Binding-site contacts:
Ligand atom C1 contacts residue TYR95 of chain 1.G at 4.2 Å (hydrophobic).
Ligand atom O3 contacts residue ARG230 of chain 1.K at 4.2 Å.
Ligand atom O4 contacts residue GLU299 of chain 1.J at 2.9 Å (salt-bridge).
Ligand atom C3 contacts residue GLU299 of chain 1.J at 3.6 Å.
Ligand atom O4 contacts residue PHE300 of chain 1.J at 3.0 Å (h-bond).
Ligand atom C5 contacts residue PRO302 of chain 1.J at 4.2 Å (hydrophobic).
Ligand atom O4 contacts residue ARG230 of chain 1.K at 3.5 Å (salt-bridge).
Ligand atom C5 contacts residue TYR95 of chain 1.G at 3.9 Å (hydrophobic).
Ligand atom C4 contacts residue ARG230 of chain 1.K at 4.5 Å.
Ligand atom C3 contacts residue ARG230 of chain 1.K at 4.3 Å.
Ligand atom C4 contacts residue GLU299 of chain 1.J at 3.7 Å.
Ligand atom C3 contacts residue TYR95 of chain 1.G at 4.5 Å (hydrophobic).
Ligand atom C5 contacts residue PHE300 of chain 1.J at 3.8 Å (hydrophobic).
Ligand atom O3 contacts residue GLU299 of chain 1.J at 2.7 Å (salt-bridge).
Ligand atom O5 contacts residue TYR95 of chain 1.G at 4.3 Å.
Ligand atom C4 contacts residue PHE300 of chain 1.J at 3.3 Å (hydrophobic).
Ligand atom O5 contacts residue PHE300 of chain 1.J at 4.2 Å.
Ligand atom O4 contacts residue PHE296 of chain 1.J at 3.5 Å.
Ligand atom O4 contacts residue TYR95 of chain 1.G at 4.2 Å.

Sequence of chain 1.K:
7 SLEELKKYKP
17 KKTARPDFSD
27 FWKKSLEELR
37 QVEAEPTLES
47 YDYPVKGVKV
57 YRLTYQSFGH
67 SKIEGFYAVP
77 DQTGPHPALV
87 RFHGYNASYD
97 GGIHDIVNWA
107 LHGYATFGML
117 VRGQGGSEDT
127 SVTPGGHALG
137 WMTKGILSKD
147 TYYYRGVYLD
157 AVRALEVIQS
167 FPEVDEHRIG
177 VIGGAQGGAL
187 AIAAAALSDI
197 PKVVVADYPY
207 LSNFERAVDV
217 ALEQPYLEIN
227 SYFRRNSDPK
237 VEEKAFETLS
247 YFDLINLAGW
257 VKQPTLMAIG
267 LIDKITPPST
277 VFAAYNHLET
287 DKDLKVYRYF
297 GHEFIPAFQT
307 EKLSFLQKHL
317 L

Sequence of chain 1.J:
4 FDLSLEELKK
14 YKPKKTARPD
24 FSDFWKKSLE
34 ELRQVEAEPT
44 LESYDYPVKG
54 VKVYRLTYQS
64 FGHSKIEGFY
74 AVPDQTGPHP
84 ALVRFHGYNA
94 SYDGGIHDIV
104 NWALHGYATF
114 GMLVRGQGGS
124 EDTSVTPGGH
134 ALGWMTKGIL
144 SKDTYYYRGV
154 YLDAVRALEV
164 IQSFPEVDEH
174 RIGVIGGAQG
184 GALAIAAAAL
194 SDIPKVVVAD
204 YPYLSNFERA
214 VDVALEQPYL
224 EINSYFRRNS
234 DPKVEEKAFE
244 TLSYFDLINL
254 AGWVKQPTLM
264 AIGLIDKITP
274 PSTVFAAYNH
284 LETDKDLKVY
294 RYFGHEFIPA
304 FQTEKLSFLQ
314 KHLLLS

Sequence of chain 1.G:
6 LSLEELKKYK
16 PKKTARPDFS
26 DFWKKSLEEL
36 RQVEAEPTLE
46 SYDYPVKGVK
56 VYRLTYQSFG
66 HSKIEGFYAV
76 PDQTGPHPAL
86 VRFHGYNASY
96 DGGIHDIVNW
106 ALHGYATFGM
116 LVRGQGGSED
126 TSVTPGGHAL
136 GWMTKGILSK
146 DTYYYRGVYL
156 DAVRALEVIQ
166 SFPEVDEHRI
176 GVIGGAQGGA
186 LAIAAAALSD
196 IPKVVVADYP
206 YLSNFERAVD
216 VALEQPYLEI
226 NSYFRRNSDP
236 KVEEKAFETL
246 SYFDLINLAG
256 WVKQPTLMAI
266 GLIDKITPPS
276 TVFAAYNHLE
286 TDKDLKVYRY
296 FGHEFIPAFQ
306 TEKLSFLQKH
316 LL

This small molecule binds to this protein.
Small molecule (SMILES): O[C@@H]1[C@@H](O)[C@H](O)OC[C@H]1O